A protein and the small-molecule ligand that binds it are described below.
Small molecule (SMILES): C=C[C@H]1[C@H](O[C@@H]2O[C@H](CO)[C@@H](O)[C@H](O)[C@H]2O)OC=C(C(=O)OC)[C@H]1CC=O

Sequence of chain 4.A:
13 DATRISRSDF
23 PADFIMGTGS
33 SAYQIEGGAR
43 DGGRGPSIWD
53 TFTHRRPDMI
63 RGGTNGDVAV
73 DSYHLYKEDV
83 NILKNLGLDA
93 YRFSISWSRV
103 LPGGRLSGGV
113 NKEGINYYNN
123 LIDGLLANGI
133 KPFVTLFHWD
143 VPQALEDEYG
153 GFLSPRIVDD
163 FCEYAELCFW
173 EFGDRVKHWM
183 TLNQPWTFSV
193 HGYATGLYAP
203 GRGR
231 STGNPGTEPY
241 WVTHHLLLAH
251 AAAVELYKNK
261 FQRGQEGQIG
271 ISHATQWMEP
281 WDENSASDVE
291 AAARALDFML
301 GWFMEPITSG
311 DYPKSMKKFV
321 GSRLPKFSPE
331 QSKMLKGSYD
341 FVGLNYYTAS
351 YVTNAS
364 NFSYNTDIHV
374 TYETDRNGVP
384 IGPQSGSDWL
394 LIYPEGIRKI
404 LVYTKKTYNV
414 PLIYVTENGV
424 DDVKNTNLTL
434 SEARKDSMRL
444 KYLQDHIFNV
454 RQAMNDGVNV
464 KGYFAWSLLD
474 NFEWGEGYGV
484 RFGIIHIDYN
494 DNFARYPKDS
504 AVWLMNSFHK

Binding-site contacts:
Ligand atom C20 contacts residue TRP477 of chain 4.A at 3.9 Å (hydrophobic).
Ligand atom O27 contacts residue GLN186 of chain 4.A at 2.7 Å (h-bond).
Ligand atom O5 contacts residue TYR347 of chain 4.A at 4.0 Å.
Ligand atom O26 contacts residue TRP469 of chain 4.A at 3.7 Å.
Ligand atom C21 contacts residue GLU476 of chain 4.A at 3.6 Å.
Ligand atom C23 contacts residue PHE485 of chain 4.A at 3.4 Å (hydrophobic).
Ligand atom O13 contacts residue TRP392 of chain 4.A at 3.7 Å.
Ligand atom C18 contacts residue GLN186 of chain 4.A at 3.4 Å.
Ligand atom O27 contacts residue TYR347 of chain 4.A at 4.1 Å.
Ligand atom C4 contacts residue TRP392 of chain 4.A at 4.1 Å (hydrophobic).
Ligand atom C18 contacts residue GLU420 of chain 4.A at 4.0 Å.
Ligand atom C15 contacts residue GLN276 of chain 4.A at 3.7 Å.
Ligand atom C19 contacts residue TRP469 of chain 4.A at 3.7 Å (hydrophobic).
Ligand atom O25 contacts residue TRP469 of chain 4.A at 2.9 Å (h-bond).
Ligand atom O24 contacts residue GLU476 of chain 4.A at 2.4 Å (salt-bridge).
Ligand atom C1 contacts residue GLN186 of chain 4.A at 4.0 Å.
Ligand atom C5 contacts residue TYR347 of chain 4.A at 3.9 Å (hydrophobic).
Ligand atom C21 contacts residue TRP469 of chain 4.A at 4.1 Å (hydrophobic).
Ligand atom O1 contacts residue GLN186 of chain 4.A at 3.2 Å (h-bond).
Ligand atom O26 contacts residue GLN36 of chain 4.A at 3.0 Å (h-bond).
Ligand atom C17 contacts residue GLN186 of chain 4.A at 3.7 Å.
Ligand atom C8 contacts residue TYR200 of chain 4.A at 3.7 Å (hydrophobic).
Ligand atom O27 contacts residue GLU420 of chain 4.A at 2.9 Å (salt-bridge).
Ligand atom C23 contacts residue GLU476 of chain 4.A at 2.9 Å.
Ligand atom C20 contacts residue TRP469 of chain 4.A at 3.8 Å (hydrophobic).
Ligand atom O26 contacts residue TRP477 of chain 4.A at 3.0 Å (h-bond).
Ligand atom O25 contacts residue GLU476 of chain 4.A at 2.6 Å (salt-bridge).
Ligand atom C12 contacts residue TRP392 of chain 4.A at 3.6 Å (hydrophobic).
Ligand atom C20 contacts residue GLU476 of chain 4.A at 3.2 Å.
Ligand atom C20 contacts residue GLN36 of chain 4.A at 3.9 Å.
Ligand atom O26 contacts residue HIS140 of chain 4.A at 3.5 Å.
Ligand atom O25 contacts residue GLN36 of chain 4.A at 3.2 Å (h-bond).
Ligand atom C9 contacts residue TRP392 of chain 4.A at 4.0 Å (hydrophobic).
Ligand atom O5 contacts residue GLN186 of chain 4.A at 3.5 Å (h-bond).
Ligand atom O14 contacts residue TRP392 of chain 4.A at 3.9 Å.
Ligand atom C2 contacts residue THR189 of chain 4.A at 3.9 Å.
Ligand atom C15 contacts residue THR275 of chain 4.A at 3.4 Å.
Ligand atom C7 contacts residue TYR200 of chain 4.A at 3.5 Å (hydrophobic).
Ligand atom O14 contacts residue THR348 of chain 4.A at 4.1 Å.
Ligand atom C19 contacts residue TRP477 of chain 4.A at 4.0 Å (hydrophobic).